Binding-site contacts:
Ligand atom O2 contacts residue THR133 of chain 1.D at 3.2 Å.
Ligand atom C2 contacts residue TRP134 of chain 1.D at 2.5 Å (hydrophobic).
Ligand atom O3 contacts residue THR133 of chain 1.D at 4.1 Å.
Ligand atom C4 contacts residue TRP134 of chain 1.D at 4.2 Å (hydrophobic).
Ligand atom O5 contacts residue TRP134 of chain 1.D at 2.4 Å.
Ligand atom O2 contacts residue SER132 of chain 1.D at 3.5 Å (h-bond).
Ligand atom O4 contacts residue TRP134 of chain 1.D at 4.5 Å.
Ligand atom O6 contacts residue ARG147 of chain 1.D at 3.5 Å (salt-bridge).
Ligand atom C3 contacts residue TRP134 of chain 1.D at 3.8 Å (hydrophobic).
Ligand atom O5 contacts residue ARG147 of chain 1.D at 3.7 Å.
Ligand atom C6 contacts residue ARG147 of chain 1.D at 4.4 Å.
Ligand atom C1 contacts residue TRP134 of chain 1.D at 1.5 Å (hydrophobic).
Ligand atom C5 contacts residue TRP134 of chain 1.D at 3.7 Å (hydrophobic).
Ligand atom O2 contacts residue TRP134 of chain 1.D at 2.8 Å (h-bond).
Ligand atom C1 contacts residue ARG147 of chain 1.D at 3.9 Å.
Ligand atom C6 contacts residue TRP134 of chain 1.D at 4.5 Å (hydrophobic).

Sequence of chain 1.D:
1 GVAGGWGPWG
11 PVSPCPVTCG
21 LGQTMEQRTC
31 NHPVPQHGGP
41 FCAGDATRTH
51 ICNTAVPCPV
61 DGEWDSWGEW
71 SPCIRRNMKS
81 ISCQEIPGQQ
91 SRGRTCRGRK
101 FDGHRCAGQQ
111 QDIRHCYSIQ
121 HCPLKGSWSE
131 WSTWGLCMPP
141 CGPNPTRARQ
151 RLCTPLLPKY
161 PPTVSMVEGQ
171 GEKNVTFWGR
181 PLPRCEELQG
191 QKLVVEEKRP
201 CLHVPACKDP

This protein binds this small molecule.
Small molecule (SMILES): OC[C@H]1O[C@H](O)[C@@H](O)[C@@H](O)[C@@H]1O